Binding-site contacts:
Ligand atom C4 contacts residue SER474 of chain 1.A at 3.8 Å.
Ligand atom C5 contacts residue GLY473 of chain 1.A at 3.8 Å.
Ligand atom C1 contacts residue GLN602 of chain 1.A at 4.5 Å.
Ligand atom C2 contacts residue GLU178 of chain 1.A at 3.2 Å.
Ligand atom C5 contacts residue GLN602 of chain 1.A at 3.3 Å.
Ligand atom N1 contacts residue SER474 of chain 1.A at 4.1 Å.
Ligand atom N1 contacts residue THR605 of chain 1.A at 4.0 Å.
Ligand atom N2 contacts residue ARG103 of chain 1.A at 3.9 Å.
Ligand atom N2 contacts residue GLU178 of chain 1.A at 3.6 Å.
Ligand atom C1 contacts residue GLU178 of chain 1.A at 4.1 Å.
Ligand atom N3 contacts residue ASP179 of chain 1.A at 3.7 Å.
Ligand atom C contacts residue SER474 of chain 1.A at 4.1 Å.
Ligand atom C4 contacts residue GLN602 of chain 1.A at 3.6 Å.
Ligand atom O1 contacts residue ARG103 of chain 1.A at 3.1 Å (salt-bridge).
Ligand atom N3 contacts residue VAL180 of chain 1.A at 3.7 Å.
Ligand atom C5 contacts residue LEU603 of chain 1.A at 4.2 Å (hydrophobic).
Ligand atom C1 contacts residue GLY473 of chain 1.A at 4.1 Å.
Ligand atom N1 contacts residue GLY473 of chain 1.A at 3.4 Å (h-bond).
Ligand atom N3 contacts residue ARG103 of chain 1.A at 3.4 Å.
Ligand atom C4 contacts residue LEU603 of chain 1.A at 4.3 Å (hydrophobic).
Ligand atom C4 contacts residue GLY473 of chain 1.A at 3.4 Å.
Ligand atom C2 contacts residue GLU108 of chain 1.A at 3.3 Å.
Ligand atom O1 contacts residue GLN602 of chain 1.A at 3.2 Å.
Ligand atom C2 contacts residue GLY473 of chain 1.A at 4.0 Å.
Ligand atom C2 contacts residue SER474 of chain 1.A at 4.0 Å.
Ligand atom C contacts residue ARG103 of chain 1.A at 3.8 Å.
Ligand atom N3 contacts residue GLU178 of chain 1.A at 3.9 Å.
Ligand atom C3 contacts residue SER474 of chain 1.A at 4.2 Å.
Ligand atom O1 contacts residue SER474 of chain 1.A at 4.4 Å.
Ligand atom O1 contacts residue LEU603 of chain 1.A at 3.9 Å.
Ligand atom C contacts residue GLN602 of chain 1.A at 4.0 Å.
Ligand atom C4 contacts residue THR605 of chain 1.A at 3.6 Å.
Ligand atom C1 contacts residue SER474 of chain 1.A at 3.8 Å.
Ligand atom C3 contacts residue GLY473 of chain 1.A at 3.4 Å.
Ligand atom N3 contacts residue GLN602 of chain 1.A at 4.0 Å.
Ligand atom C contacts residue GLU178 of chain 1.A at 4.4 Å.
Ligand atom C3 contacts residue GLU178 of chain 1.A at 3.8 Å.
Ligand atom C5 contacts residue SER474 of chain 1.A at 3.7 Å.
Ligand atom C3 contacts residue GLU108 of chain 1.A at 3.5 Å.
Ligand atom N2 contacts residue GLN602 of chain 1.A at 4.3 Å.

This protein binds this small molecule.
Small molecule (SMILES): NNC(=O)c1ccncc1

Sequence of chain 1.A:
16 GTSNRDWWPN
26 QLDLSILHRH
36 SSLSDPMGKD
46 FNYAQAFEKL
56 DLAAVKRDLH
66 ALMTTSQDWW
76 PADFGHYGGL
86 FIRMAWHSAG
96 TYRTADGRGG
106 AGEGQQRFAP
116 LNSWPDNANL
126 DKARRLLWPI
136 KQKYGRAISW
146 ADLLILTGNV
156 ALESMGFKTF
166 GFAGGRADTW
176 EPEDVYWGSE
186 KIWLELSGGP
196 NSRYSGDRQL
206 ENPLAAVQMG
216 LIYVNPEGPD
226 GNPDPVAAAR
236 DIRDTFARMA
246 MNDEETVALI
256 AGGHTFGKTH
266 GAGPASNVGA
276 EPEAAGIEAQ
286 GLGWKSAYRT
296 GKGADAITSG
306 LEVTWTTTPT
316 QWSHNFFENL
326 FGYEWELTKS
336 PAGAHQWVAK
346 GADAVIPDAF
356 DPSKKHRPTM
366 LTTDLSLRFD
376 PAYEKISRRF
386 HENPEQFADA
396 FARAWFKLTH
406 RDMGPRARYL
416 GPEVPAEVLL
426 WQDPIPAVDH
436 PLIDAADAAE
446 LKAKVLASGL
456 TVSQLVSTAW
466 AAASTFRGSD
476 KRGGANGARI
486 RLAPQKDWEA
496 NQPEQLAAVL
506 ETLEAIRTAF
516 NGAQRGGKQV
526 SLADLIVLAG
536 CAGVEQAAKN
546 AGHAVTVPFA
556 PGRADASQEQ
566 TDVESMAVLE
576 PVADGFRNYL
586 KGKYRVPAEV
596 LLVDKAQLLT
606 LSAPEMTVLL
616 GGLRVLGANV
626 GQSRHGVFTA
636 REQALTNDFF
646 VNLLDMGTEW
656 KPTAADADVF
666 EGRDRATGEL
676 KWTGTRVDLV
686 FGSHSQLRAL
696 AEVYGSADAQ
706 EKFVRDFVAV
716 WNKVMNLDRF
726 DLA